This small molecule binds to this protein.
Small molecule (SMILES): CC(=O)N[C@H]1[C@H](O[C@H]2[C@H](O)[C@@H](NC(C)=O)CO[C@@H]2CO)O[C@H](CO)[C@@H](O)[C@@H]1O

Sequence of chain 1.C:
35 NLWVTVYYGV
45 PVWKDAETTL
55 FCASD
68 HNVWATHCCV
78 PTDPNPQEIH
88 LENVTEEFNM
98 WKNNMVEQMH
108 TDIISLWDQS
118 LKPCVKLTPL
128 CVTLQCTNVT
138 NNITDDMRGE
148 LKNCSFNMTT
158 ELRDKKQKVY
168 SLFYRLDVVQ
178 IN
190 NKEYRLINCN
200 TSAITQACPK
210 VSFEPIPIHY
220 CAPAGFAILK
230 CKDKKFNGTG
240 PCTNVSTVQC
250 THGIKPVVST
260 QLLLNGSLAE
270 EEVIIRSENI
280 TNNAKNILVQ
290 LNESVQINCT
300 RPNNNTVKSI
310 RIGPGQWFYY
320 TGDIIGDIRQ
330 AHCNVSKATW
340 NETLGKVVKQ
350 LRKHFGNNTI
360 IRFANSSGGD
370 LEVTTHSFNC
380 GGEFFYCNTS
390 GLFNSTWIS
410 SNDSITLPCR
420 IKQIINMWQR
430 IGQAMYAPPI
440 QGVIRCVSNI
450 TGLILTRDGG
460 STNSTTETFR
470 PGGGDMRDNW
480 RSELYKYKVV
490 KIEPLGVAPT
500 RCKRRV

Binding-site contacts:
Ligand atom C8 contacts residue ARG444 of chain 1.C at 3.7 Å.
Ligand atom C5 contacts residue THR415 of chain 1.C at 4.1 Å.
Ligand atom O7 contacts residue ASN297 of chain 1.C at 4.5 Å.
Ligand atom C7 contacts residue ARG444 of chain 1.C at 4.2 Å.
Ligand atom C5 contacts residue ASN333 of chain 1.C at 3.8 Å.
Ligand atom C3 contacts residue ASN333 of chain 1.C at 3.9 Å.
Ligand atom C4 contacts residue ASN333 of chain 1.C at 4.4 Å.
Ligand atom O5 contacts residue SER413 of chain 1.C at 3.6 Å (h-bond).
Ligand atom C8 contacts residue ASN297 of chain 1.C at 3.9 Å.
Ligand atom C1 contacts residue SER413 of chain 1.C at 4.2 Å.
Ligand atom C1 contacts residue THR415 of chain 1.C at 3.8 Å.
Ligand atom C8 contacts residue ASN333 of chain 1.C at 3.8 Å.
Ligand atom O5 contacts residue ASN333 of chain 1.C at 2.5 Å (h-bond).
Ligand atom N2 contacts residue ASN333 of chain 1.C at 3.0 Å (h-bond).
Ligand atom O5 contacts residue THR415 of chain 1.C at 3.6 Å (h-bond).
Ligand atom C7 contacts residue ASN333 of chain 1.C at 3.3 Å.
Ligand atom O7 contacts residue ASN333 of chain 1.C at 3.4 Å (h-bond).
Ligand atom O7 contacts residue ARG444 of chain 1.C at 4.4 Å.
Ligand atom C2 contacts residue ASN333 of chain 1.C at 2.5 Å.
Ligand atom C1 contacts residue ASN333 of chain 1.C at 1.5 Å.
Ligand atom C6 contacts residue THR415 of chain 1.C at 4.5 Å.
Ligand atom C8 contacts residue THR299 of chain 1.C at 3.2 Å.